Sequence of chain 1.C:
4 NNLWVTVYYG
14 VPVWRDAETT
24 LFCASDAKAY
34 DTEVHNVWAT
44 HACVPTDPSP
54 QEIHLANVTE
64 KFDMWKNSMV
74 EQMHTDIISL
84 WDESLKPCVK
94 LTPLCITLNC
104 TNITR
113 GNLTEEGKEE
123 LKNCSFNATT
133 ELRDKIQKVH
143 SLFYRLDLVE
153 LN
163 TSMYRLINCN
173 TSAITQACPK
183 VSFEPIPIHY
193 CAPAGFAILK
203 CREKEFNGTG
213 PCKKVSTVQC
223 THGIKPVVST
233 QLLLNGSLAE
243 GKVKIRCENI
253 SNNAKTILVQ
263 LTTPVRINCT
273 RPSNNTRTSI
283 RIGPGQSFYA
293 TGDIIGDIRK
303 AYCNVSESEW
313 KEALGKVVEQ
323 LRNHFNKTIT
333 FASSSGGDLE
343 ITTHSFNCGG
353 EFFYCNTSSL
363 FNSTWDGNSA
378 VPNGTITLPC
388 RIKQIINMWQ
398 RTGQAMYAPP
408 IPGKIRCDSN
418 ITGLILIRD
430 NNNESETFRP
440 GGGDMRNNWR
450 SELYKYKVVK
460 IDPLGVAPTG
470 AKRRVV

Binding-site contacts:
Ligand atom C8 contacts residue PHE348 of chain 1.C at 4.1 Å (hydrophobic).
Ligand atom O7 contacts residue VAL229 of chain 1.C at 3.9 Å.
Ligand atom C1 contacts residue ASN237 of chain 1.C at 1.4 Å.
Ligand atom C2 contacts residue ASP415 of chain 1.C at 4.4 Å.
Ligand atom C5 contacts residue ASN237 of chain 1.C at 3.6 Å.
Ligand atom C2 contacts residue SER416 of chain 1.C at 4.2 Å.
Ligand atom O5 contacts residue NAG1 of chain 1.BA at 4.2 Å.
Ligand atom O7 contacts residue ASP415 of chain 1.C at 3.8 Å.
Ligand atom C8 contacts residue ASN349 of chain 1.C at 3.7 Å.
Ligand atom O7 contacts residue ASN349 of chain 1.C at 4.3 Å.
Ligand atom C5 contacts residue NAG1 of chain 1.BA at 4.0 Å.
Ligand atom O7 contacts residue PRO187 of chain 1.C at 3.9 Å.
Ligand atom O4 contacts residue ASP415 of chain 1.C at 3.6 Å (salt-bridge).
Ligand atom N2 contacts residue SER416 of chain 1.C at 3.8 Å.
Ligand atom C8 contacts residue LEU236 of chain 1.C at 3.8 Å (hydrophobic).
Ligand atom C6 contacts residue NAG1 of chain 1.BA at 3.9 Å.
Ligand atom C3 contacts residue ASP415 of chain 1.C at 3.6 Å.
Ligand atom O7 contacts residue ASN237 of chain 1.C at 3.6 Å (h-bond).
Ligand atom C6 contacts residue SER184 of chain 1.C at 3.9 Å.
Ligand atom C2 contacts residue ASN237 of chain 1.C at 2.5 Å.
Ligand atom C3 contacts residue ASN237 of chain 1.C at 3.8 Å.
Ligand atom C7 contacts residue ASN349 of chain 1.C at 4.1 Å.
Ligand atom O6 contacts residue SER184 of chain 1.C at 3.5 Å (h-bond).
Ligand atom C7 contacts residue VAL229 of chain 1.C at 4.2 Å (hydrophobic).
Ligand atom C8 contacts residue VAL229 of chain 1.C at 4.0 Å (hydrophobic).
Ligand atom C7 contacts residue ASN237 of chain 1.C at 3.5 Å.
Ligand atom C3 contacts residue CYS414 of chain 1.C at 4.5 Å (hydrophobic).
Ligand atom C6 contacts residue ASP415 of chain 1.C at 4.2 Å.
Ligand atom O6 contacts residue GLY351 of chain 1.C at 3.5 Å.
Ligand atom C1 contacts residue ASP415 of chain 1.C at 4.0 Å.
Ligand atom O6 contacts residue CYS414 of chain 1.C at 3.9 Å.
Ligand atom C1 contacts residue SER416 of chain 1.C at 3.8 Å.
Ligand atom O5 contacts residue ASP415 of chain 1.C at 4.1 Å.
Ligand atom C4 contacts residue ASN237 of chain 1.C at 4.2 Å.
Ligand atom O3 contacts residue CYS414 of chain 1.C at 3.8 Å.
Ligand atom C5 contacts residue ASP415 of chain 1.C at 3.3 Å.
Ligand atom C4 contacts residue ASP415 of chain 1.C at 3.7 Å.
Ligand atom O5 contacts residue ASN237 of chain 1.C at 2.3 Å (h-bond).
Ligand atom C6 contacts residue GLY351 of chain 1.C at 4.0 Å.
Ligand atom N2 contacts residue ASN237 of chain 1.C at 3.0 Å (h-bond).

This protein binds this small molecule.
Small molecule (SMILES): CC(=O)N[C@H]1[C@H](O[C@H]2[C@H](O)[C@@H](NC(C)=O)CO[C@@H]2CO)O[C@H](CO)[C@@H](O[C@@H]2O[C@H](CO[C@H]3O[C@H](CO)[C@@H](O)[C@H](O)[C@@H]3O)[C@@H](O)[C@H](O[C@H]3O[C@H](CO)[C@@H](O)[C@H](O)[C@@H]3O)[C@@H]2O)[C@@H]1O